A small-molecule ligand and the protein it binds are described below.
Small molecule (SMILES): Cc1nc2ccccn2c1C(=O)NCC(C)C

Binding-site contacts:
Ligand atom C13 contacts residue THR159 of chain 1.A at 4.3 Å.
Ligand atom C13 contacts residue ILE214 of chain 1.A at 3.7 Å (hydrophobic).
Ligand atom C4 contacts residue VAL269 of chain 1.A at 3.7 Å (hydrophobic).
Ligand atom N3 contacts residue PHE191 of chain 1.A at 3.5 Å.
Ligand atom O1 contacts residue TYR52 of chain 1.A at 3.9 Å.
Ligand atom C9 contacts residue TYR52 of chain 1.A at 3.8 Å (hydrophobic).
Ligand atom C4 contacts residue PHE191 of chain 1.A at 4.4 Å (hydrophobic).
Ligand atom C11 contacts residue PHE242 of chain 1.A at 4.1 Å (hydrophobic).
Ligand atom C9 contacts residue PHE191 of chain 1.A at 3.7 Å (hydrophobic).
Ligand atom N1 contacts residue ALA265 of chain 1.A at 4.4 Å.
Ligand atom C2 contacts residue TRP51 of chain 1.A at 4.3 Å (hydrophobic).
Ligand atom N2 contacts residue TRP51 of chain 1.A at 3.5 Å.
Ligand atom C5 contacts residue ALA265 of chain 1.A at 3.7 Å (hydrophobic).
Ligand atom C4 contacts residue ALA265 of chain 1.A at 4.0 Å (hydrophobic).
Ligand atom C11 contacts residue PHE191 of chain 1.A at 4.1 Å (hydrophobic).
Ligand atom N3 contacts residue TYR52 of chain 1.A at 4.4 Å.
Ligand atom C6 contacts residue ALA265 of chain 1.A at 3.9 Å (hydrophobic).
Ligand atom C10 contacts residue PHE191 of chain 1.A at 3.9 Å (hydrophobic).
Ligand atom C12 contacts residue THR159 of chain 1.A at 3.9 Å.
Ligand atom C1 contacts residue TYR52 of chain 1.A at 4.0 Å (hydrophobic).
Ligand atom C13 contacts residue VAL110 of chain 1.A at 4.3 Å (hydrophobic).
Ligand atom C3 contacts residue PHE191 of chain 1.A at 3.8 Å (hydrophobic).
Ligand atom O1 contacts residue VAL269 of chain 1.A at 3.7 Å.
Ligand atom C2 contacts residue PHE191 of chain 1.A at 4.3 Å (hydrophobic).
Ligand atom C13 contacts residue PHE242 of chain 1.A at 4.0 Å (hydrophobic).
Ligand atom C10 contacts residue PRO210 of chain 1.A at 4.2 Å (hydrophobic).
Ligand atom C12 contacts residue PHE191 of chain 1.A at 3.3 Å (hydrophobic).
Ligand atom C1 contacts residue ALA156 of chain 1.A at 3.7 Å (hydrophobic).
Ligand atom C5 contacts residue VAL269 of chain 1.A at 4.2 Å (hydrophobic).
Ligand atom C7 contacts residue TRP51 of chain 1.A at 4.2 Å (hydrophobic).
Ligand atom C8 contacts residue TRP51 of chain 1.A at 4.0 Å (hydrophobic).
Ligand atom C2 contacts residue TYR52 of chain 1.A at 4.1 Å (hydrophobic).
Ligand atom C3 contacts residue TYR52 of chain 1.A at 4.0 Å (hydrophobic).
Ligand atom C12 contacts residue PHE242 of chain 1.A at 3.1 Å (hydrophobic).
Ligand atom N1 contacts residue PHE191 of chain 1.A at 4.1 Å.
Ligand atom O1 contacts residue PRO210 of chain 1.A at 4.1 Å.
Ligand atom O1 contacts residue PHE191 of chain 1.A at 4.3 Å.
Ligand atom C5 contacts residue THR268 of chain 1.A at 4.4 Å.
Ligand atom C7 contacts residue ALA265 of chain 1.A at 4.3 Å (hydrophobic).
Ligand atom N1 contacts residue TRP51 of chain 1.A at 4.3 Å.

Sequence of chain 1.A:
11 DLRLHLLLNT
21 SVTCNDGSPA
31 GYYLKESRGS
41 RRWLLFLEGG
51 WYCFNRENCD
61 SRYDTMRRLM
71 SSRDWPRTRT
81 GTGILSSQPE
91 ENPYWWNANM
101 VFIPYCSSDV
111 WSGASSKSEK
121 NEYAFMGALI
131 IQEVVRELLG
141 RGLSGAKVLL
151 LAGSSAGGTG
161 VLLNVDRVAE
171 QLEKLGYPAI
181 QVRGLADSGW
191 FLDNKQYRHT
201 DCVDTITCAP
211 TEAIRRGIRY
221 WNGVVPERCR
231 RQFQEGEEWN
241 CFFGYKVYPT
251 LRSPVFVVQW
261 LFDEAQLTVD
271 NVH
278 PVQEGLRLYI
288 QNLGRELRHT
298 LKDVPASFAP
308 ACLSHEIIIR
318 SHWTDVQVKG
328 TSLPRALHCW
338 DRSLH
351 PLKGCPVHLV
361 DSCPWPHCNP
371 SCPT